Sequence of chain 2.A:
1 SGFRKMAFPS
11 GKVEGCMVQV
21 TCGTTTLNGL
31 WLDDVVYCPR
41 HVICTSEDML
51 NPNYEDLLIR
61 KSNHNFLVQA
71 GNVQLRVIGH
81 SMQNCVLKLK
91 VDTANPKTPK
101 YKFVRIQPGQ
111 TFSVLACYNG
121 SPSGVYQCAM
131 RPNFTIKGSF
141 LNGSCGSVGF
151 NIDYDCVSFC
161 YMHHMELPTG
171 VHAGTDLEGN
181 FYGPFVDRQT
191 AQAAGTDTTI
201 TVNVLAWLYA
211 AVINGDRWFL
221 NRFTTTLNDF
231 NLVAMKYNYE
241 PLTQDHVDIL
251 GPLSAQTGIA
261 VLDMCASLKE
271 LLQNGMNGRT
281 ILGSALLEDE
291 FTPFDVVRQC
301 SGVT

A protein and the small-molecule ligand that binds it are described below.
Small molecule (SMILES): CCC(N)=[NH2+]

Binding-site contacts:
Ligand atom N5 contacts residue THR45 of chain 2.A at 3.9 Å.
Ligand atom C3 contacts residue CYS44 of chain 2.A at 3.7 Å (hydrophobic).
Ligand atom N5 contacts residue SER46 of chain 2.A at 3.8 Å.
Ligand atom C2 contacts residue HIS41 of chain 2.A at 3.8 Å.
Ligand atom N5 contacts residue THR25 of chain 2.A at 3.9 Å.
Ligand atom C3 contacts residue THR25 of chain 2.A at 3.7 Å.
Ligand atom N4 contacts residue HIS41 of chain 2.A at 2.7 Å (h-bond).
Ligand atom C3 contacts residue MET49 of chain 2.A at 4.4 Å (hydrophobic).
Ligand atom N5 contacts residue MET49 of chain 2.A at 4.4 Å.
Ligand atom N4 contacts residue THR25 of chain 2.A at 3.8 Å.
Ligand atom C2 contacts residue THR25 of chain 2.A at 4.0 Å.
Ligand atom C1 contacts residue HIS41 of chain 2.A at 3.3 Å.
Ligand atom C3 contacts residue HIS41 of chain 2.A at 3.8 Å.
Ligand atom N4 contacts residue MET49 of chain 2.A at 4.1 Å.
Ligand atom N4 contacts residue CYS44 of chain 2.A at 3.2 Å (h-bond).
Ligand atom N5 contacts residue CYS44 of chain 2.A at 3.4 Å (h-bond).